Sequence of chain 1.A:
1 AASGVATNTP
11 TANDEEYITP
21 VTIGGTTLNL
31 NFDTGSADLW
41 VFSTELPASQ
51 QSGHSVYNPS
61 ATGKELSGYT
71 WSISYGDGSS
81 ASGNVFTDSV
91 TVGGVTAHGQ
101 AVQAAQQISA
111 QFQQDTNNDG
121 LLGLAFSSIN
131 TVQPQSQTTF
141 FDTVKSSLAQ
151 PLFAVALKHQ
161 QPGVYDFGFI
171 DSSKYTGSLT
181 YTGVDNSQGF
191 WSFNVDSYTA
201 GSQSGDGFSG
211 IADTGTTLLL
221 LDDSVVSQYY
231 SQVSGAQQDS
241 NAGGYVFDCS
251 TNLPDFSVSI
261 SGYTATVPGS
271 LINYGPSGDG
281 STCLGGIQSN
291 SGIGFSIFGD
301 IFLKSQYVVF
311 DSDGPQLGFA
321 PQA

This small molecule binds to this protein.
Small molecule (SMILES): COC(=O)[C@H](Cc1ccccc1)O[P](=O)(O)[C@H](CC(C)C)NC(=O)[C@@H](NC(=O)[C@@H](NC(=O)CC(C)C)C(C)C)C(C)C

Binding-site contacts:
Ligand atom N contacts residue THR217 of chain 1.A at 2.9 Å (h-bond).
Ligand atom C contacts residue THR217 of chain 1.A at 3.5 Å.
Ligand atom CB2 contacts residue ASP77 of chain 1.A at 3.7 Å.
Ligand atom CD2 contacts residue SER79 of chain 1.A at 3.5 Å.
Ligand atom CA1 contacts residue ASP77 of chain 1.A at 3.5 Å.
Ligand atom O21 contacts residue THR216 of chain 1.A at 3.4 Å (h-bond).
Ligand atom O1 contacts residue THR217 of chain 1.A at 3.0 Å (h-bond).
Ligand atom O11 contacts residue ASP33 of chain 1.A at 2.4 Å (salt-bridge).
Ligand atom CE2 contacts residue ILE297 of chain 1.A at 3.7 Å (hydrophobic).
Ligand atom O3 contacts residue TYR75 of chain 1.A at 3.2 Å.
Ligand atom CA4 contacts residue GLY35 of chain 1.A at 3.3 Å.
Ligand atom CG21 contacts residue GLY215 of chain 1.A at 3.7 Å.
Ligand atom O1 contacts residue THR216 of chain 1.A at 3.4 Å.
Ligand atom CD2 contacts residue TYR75 of chain 1.A at 3.6 Å (hydrophobic).
Ligand atom OS contacts residue GLY35 of chain 1.A at 3.6 Å (h-bond).
Ligand atom N1 contacts residue ASP77 of chain 1.A at 2.9 Å (salt-bridge).
Ligand atom CB3 contacts residue GLY215 of chain 1.A at 3.4 Å.
Ligand atom CB4 contacts residue GLY35 of chain 1.A at 3.7 Å.
Ligand atom O21 contacts residue GLY215 of chain 1.A at 3.2 Å.
Ligand atom CA contacts residue THR217 of chain 1.A at 3.5 Å.
Ligand atom CG11 contacts residue GLN111 of chain 1.A at 3.5 Å.
Ligand atom P contacts residue ASP33 of chain 1.A at 3.5 Å.
Ligand atom CB4 contacts residue ASP213 of chain 1.A at 3.5 Å.
Ligand atom OP contacts residue ASP213 of chain 1.A at 3.7 Å.
Ligand atom CA2 contacts residue THR216 of chain 1.A at 3.5 Å.
Ligand atom O3 contacts residue GLY76 of chain 1.A at 2.9 Å (h-bond).
Ligand atom O2 contacts residue GLY76 of chain 1.A at 3.3 Å (h-bond).
Ligand atom CG21 contacts residue THR217 of chain 1.A at 3.5 Å.
Ligand atom O2 contacts residue ASP77 of chain 1.A at 3.0 Å (salt-bridge).
Ligand atom CA contacts residue GLU15 of chain 1.A at 3.5 Å.
Ligand atom O21 contacts residue ASP213 of chain 1.A at 2.6 Å (salt-bridge).
Ligand atom CG12 contacts residue THR216 of chain 1.A at 3.6 Å.
Ligand atom CA3 contacts residue GLY215 of chain 1.A at 3.7 Å.
Ligand atom N2 contacts residue THR216 of chain 1.A at 3.3 Å (h-bond).
Ligand atom O21 contacts residue ASP33 of chain 1.A at 3.2 Å (salt-bridge).
Ligand atom O2 contacts residue TYR75 of chain 1.A at 3.7 Å.
Ligand atom CB1 contacts residue ASP77 of chain 1.A at 3.7 Å.
Ligand atom N2 contacts residue GLY215 of chain 1.A at 3.2 Å (h-bond).
Ligand atom O11 contacts residue TYR75 of chain 1.A at 3.6 Å.
Ligand atom CD1 contacts residue ASN31 of chain 1.A at 3.7 Å.